Binding-site contacts:
Ligand atom O contacts residue SER180 of chain 1.A at 2.7 Å (h-bond).
Ligand atom N contacts residue ALA177 of chain 1.A at 4.0 Å.
Ligand atom N contacts residue HIS78 of chain 1.A at 3.5 Å (h-bond).
Ligand atom N contacts residue ALA177 of chain 1.A at 3.7 Å.
Ligand atom O contacts residue SER159 of chain 1.A at 3.4 Å (h-bond).
Ligand atom CG2 contacts residue ALA178 of chain 1.A at 3.8 Å (hydrophobic).
Ligand atom N contacts residue ARG176 of chain 1.A at 3.3 Å (salt-bridge).
Ligand atom O contacts residue ALA178 of chain 1.A at 3.2 Å (h-bond).
Ligand atom O contacts residue ALA160 of chain 1.A at 3.3 Å (h-bond).
Ligand atom O contacts residue ALA177 of chain 1.A at 3.4 Å.
Ligand atom CA contacts residue SER180 of chain 1.A at 3.4 Å.
Ligand atom C contacts residue ALA177 of chain 1.A at 3.7 Å (hydrophobic).
Ligand atom C contacts residue ALA160 of chain 1.A at 3.4 Å (hydrophobic).
Ligand atom N contacts residue SER180 of chain 1.A at 2.5 Å (h-bond).
Ligand atom SG contacts residue ALA178 of chain 1.A at 3.5 Å (h-bond).
Ligand atom CA contacts residue ARG176 of chain 1.A at 3.9 Å.
Ligand atom CB contacts residue PHE175 of chain 1.A at 3.4 Å (hydrophobic).
Ligand atom CA contacts residue ALA177 of chain 1.A at 3.6 Å (hydrophobic).
Ligand atom O contacts residue VAL179 of chain 1.A at 3.4 Å.
Ligand atom CG2 contacts residue SER180 of chain 1.A at 3.3 Å.
Ligand atom CA contacts residue HIS78 of chain 1.A at 4.0 Å.
Ligand atom SG contacts residue LEU156 of chain 1.A at 3.6 Å (h-bond).
Ligand atom N contacts residue ALA178 of chain 1.A at 3.1 Å (h-bond).
Ligand atom CB contacts residue HIS78 of chain 1.A at 3.6 Å.
Ligand atom C contacts residue HIS78 of chain 1.A at 3.7 Å.
Ligand atom SG contacts residue PHE175 of chain 1.A at 3.5 Å.
Ligand atom O contacts residue THR181 of chain 1.A at 2.7 Å (h-bond).
Ligand atom CA contacts residue ALA178 of chain 1.A at 3.6 Å (hydrophobic).
Ligand atom CB contacts residue SER180 of chain 1.A at 4.0 Å.
Ligand atom C contacts residue GLY158 of chain 1.A at 3.9 Å.
Ligand atom C contacts residue SER180 of chain 1.A at 3.5 Å.
Ligand atom CB contacts residue LEU156 of chain 1.A at 3.6 Å (hydrophobic).
Ligand atom O contacts residue GLY158 of chain 1.A at 2.9 Å (h-bond).
Ligand atom O contacts residue SER180 of chain 1.A at 3.3 Å (h-bond).
Ligand atom C contacts residue THR181 of chain 1.A at 3.8 Å.
Ligand atom C contacts residue ALA178 of chain 1.A at 3.8 Å (hydrophobic).
Ligand atom C contacts residue HIS78 of chain 1.A at 3.7 Å.
Ligand atom OXT contacts residue HIS78 of chain 1.A at 2.8 Å (h-bond).
Ligand atom C contacts residue SER180 of chain 1.A at 3.3 Å.
Ligand atom OXT contacts residue ALA160 of chain 1.A at 3.6 Å.

A small-molecule ligand and the protein it binds are described below.
Small molecule (SMILES): C[C@@H](O)[C@H](NC(=O)[C@H](CO)NC(=O)[C@H](CO)NC(=O)[C@@H]1CCCN1)C(=O)N1CCC[C@H]1C(=O)N[C@@H](CS)C(=O)O

Sequence of chain 1.A:
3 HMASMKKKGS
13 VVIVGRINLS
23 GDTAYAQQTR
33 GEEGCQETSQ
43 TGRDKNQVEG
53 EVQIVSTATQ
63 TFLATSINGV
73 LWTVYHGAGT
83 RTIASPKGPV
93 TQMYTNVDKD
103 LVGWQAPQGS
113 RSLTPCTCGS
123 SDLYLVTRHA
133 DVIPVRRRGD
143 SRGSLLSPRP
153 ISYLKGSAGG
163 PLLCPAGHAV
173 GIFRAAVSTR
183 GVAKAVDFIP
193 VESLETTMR